Sequence of chain 49.B:
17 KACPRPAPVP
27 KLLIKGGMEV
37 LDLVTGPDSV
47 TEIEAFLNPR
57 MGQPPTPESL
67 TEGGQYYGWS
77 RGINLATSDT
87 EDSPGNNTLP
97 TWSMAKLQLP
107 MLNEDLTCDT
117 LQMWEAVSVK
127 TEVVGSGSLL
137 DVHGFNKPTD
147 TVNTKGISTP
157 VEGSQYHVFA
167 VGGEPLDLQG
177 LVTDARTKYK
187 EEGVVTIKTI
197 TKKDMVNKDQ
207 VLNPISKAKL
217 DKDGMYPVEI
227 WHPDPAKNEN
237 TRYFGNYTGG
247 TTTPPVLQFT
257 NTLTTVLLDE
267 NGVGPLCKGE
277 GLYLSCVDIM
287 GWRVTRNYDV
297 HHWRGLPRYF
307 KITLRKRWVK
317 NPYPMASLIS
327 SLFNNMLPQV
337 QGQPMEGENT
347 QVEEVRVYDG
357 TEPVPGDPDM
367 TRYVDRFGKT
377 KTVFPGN

A small-molecule ligand and the protein it binds are described below.
Small molecule (SMILES): CC(=O)N[C@H]1[C@H]([C@H](O)[C@H](O)CO)O[C@@](O[C@H]2[C@@H](O)[C@@H](CO)O[C@@H](O[C@H]3[C@H](O)[C@@H](O)[C@H](O)O[C@@H]3CO)[C@@H]2O)(C(=O)O)C[C@@H]1O

Sequence of chain 49.C:
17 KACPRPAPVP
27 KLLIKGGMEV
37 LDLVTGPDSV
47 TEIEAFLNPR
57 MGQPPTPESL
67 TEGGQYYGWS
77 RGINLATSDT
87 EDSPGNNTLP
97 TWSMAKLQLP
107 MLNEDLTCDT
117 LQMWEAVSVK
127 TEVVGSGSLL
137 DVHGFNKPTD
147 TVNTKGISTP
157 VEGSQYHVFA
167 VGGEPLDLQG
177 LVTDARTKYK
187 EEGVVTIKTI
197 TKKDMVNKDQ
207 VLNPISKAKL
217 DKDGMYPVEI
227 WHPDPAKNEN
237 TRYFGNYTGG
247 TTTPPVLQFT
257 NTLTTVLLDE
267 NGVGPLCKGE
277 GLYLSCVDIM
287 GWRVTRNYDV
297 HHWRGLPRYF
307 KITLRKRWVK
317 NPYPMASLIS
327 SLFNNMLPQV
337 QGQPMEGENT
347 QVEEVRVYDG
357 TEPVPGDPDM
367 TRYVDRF

Binding-site contacts:
Ligand atom C1 contacts residue GLY78 of chain 49.B at 4.1 Å.
Ligand atom C4 contacts residue ARG77 of chain 49.B at 3.8 Å.
Ligand atom C2 contacts residue GLY78 of chain 49.B at 3.9 Å.
Ligand atom C9 contacts residue ARG77 of chain 49.B at 3.5 Å.
Ligand atom O4 contacts residue ILE79 of chain 49.B at 3.8 Å.
Ligand atom O4 contacts residue VAL296 of chain 49.B at 4.2 Å.
Ligand atom O1B contacts residue ARG77 of chain 49.B at 2.7 Å (salt-bridge).
Ligand atom O1A contacts residue TYR72 of chain 49.B at 3.0 Å.
Ligand atom C5 contacts residue TYR72 of chain 49.B at 3.7 Å (hydrophobic).
Ligand atom C4 contacts residue HIS298 of chain 49.B at 3.5 Å.
Ligand atom C4 contacts residue GLY78 of chain 49.B at 3.3 Å.
Ligand atom C3 contacts residue GLY78 of chain 49.B at 3.8 Å.
Ligand atom N5 contacts residue TYR72 of chain 49.B at 2.8 Å (h-bond).
Ligand atom O1A contacts residue ARG77 of chain 49.B at 3.2 Å (salt-bridge).
Ligand atom C4 contacts residue TYR72 of chain 49.B at 3.9 Å (hydrophobic).
Ligand atom O4 contacts residue HIS298 of chain 49.B at 3.1 Å (h-bond).
Ligand atom O3 contacts residue ARG77 of chain 49.B at 4.1 Å.
Ligand atom O3 contacts residue ASN80 of chain 49.B at 3.9 Å.
Ligand atom C3 contacts residue GLY78 of chain 49.B at 3.8 Å.
Ligand atom O3 contacts residue VAL296 of chain 49.B at 3.9 Å.
Ligand atom C5 contacts residue ARG77 of chain 49.B at 4.2 Å.
Ligand atom C3 contacts residue ARG77 of chain 49.B at 4.0 Å.
Ligand atom O1A contacts residue GLY78 of chain 49.B at 3.9 Å.
Ligand atom O1B contacts residue TYR72 of chain 49.B at 3.8 Å.
Ligand atom O4 contacts residue GLY78 of chain 49.B at 3.1 Å.
Ligand atom C6 contacts residue TYR72 of chain 49.B at 3.9 Å (hydrophobic).
Ligand atom O6 contacts residue ASN93 of chain 49.B at 3.5 Å (h-bond).
Ligand atom C11 contacts residue ASP85 of chain 49.C at 3.7 Å.
Ligand atom C2 contacts residue VAL296 of chain 49.B at 4.3 Å (hydrophobic).
Ligand atom C10 contacts residue TYR72 of chain 49.B at 3.6 Å (hydrophobic).
Ligand atom C5 contacts residue ASN93 of chain 49.B at 4.0 Å.
Ligand atom O4 contacts residue THR291 of chain 49.B at 3.3 Å.
Ligand atom C3 contacts residue HIS298 of chain 49.B at 3.5 Å.
Ligand atom C1 contacts residue TYR72 of chain 49.B at 3.7 Å (hydrophobic).
Ligand atom C1 contacts residue ARG77 of chain 49.B at 3.3 Å.
Ligand atom C3 contacts residue VAL296 of chain 49.B at 3.5 Å (hydrophobic).
Ligand atom O4 contacts residue ASN80 of chain 49.B at 4.3 Å.
Ligand atom C11 contacts residue TYR72 of chain 49.B at 3.5 Å (hydrophobic).
Ligand atom O3 contacts residue GLY78 of chain 49.B at 3.0 Å.
Ligand atom C6 contacts residue ASN93 of chain 49.B at 3.2 Å.